Sequence of chain 1.A:
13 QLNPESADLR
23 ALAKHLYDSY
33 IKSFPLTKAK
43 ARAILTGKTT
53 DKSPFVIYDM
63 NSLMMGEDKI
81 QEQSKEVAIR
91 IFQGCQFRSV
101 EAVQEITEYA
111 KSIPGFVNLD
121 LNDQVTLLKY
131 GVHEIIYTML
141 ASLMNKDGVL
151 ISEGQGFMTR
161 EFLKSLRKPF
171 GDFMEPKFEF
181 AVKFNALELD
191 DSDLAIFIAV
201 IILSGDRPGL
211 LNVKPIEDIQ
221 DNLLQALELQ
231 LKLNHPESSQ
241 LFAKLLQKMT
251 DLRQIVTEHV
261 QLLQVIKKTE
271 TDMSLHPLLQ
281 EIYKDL

The small molecule below binds the protein below.
Small molecule (SMILES): CCCOc1ccc(C[C@H](CC)C(=O)O)cc1CNC(=O)c1ccc(C23CC4CC(CC(C4)C2)C3)cc1

Binding-site contacts:
Ligand atom C3 contacts residue HIS259 of chain 1.A at 3.4 Å.
Ligand atom O33 contacts residue SER99 of chain 1.A at 2.5 Å (h-bond).
Ligand atom C7 contacts residue CYS95 of chain 1.A at 3.6 Å (hydrophobic).
Ligand atom C25 contacts residue ARG90 of chain 1.A at 3.7 Å.
Ligand atom O34 contacts residue SER99 of chain 1.A at 3.6 Å (h-bond).
Ligand atom O34 contacts residue HIS133 of chain 1.A at 3.6 Å (h-bond).
Ligand atom O33 contacts residue CYS95 of chain 1.A at 3.3 Å (h-bond).
Ligand atom C12 contacts residue ARG98 of chain 1.A at 3.8 Å.
Ligand atom C22 contacts residue LEU65 of chain 1.A at 3.6 Å (hydrophobic).
Ligand atom C7 contacts residue SER99 of chain 1.A at 3.9 Å.
Ligand atom C8 contacts residue CYS95 of chain 1.A at 3.5 Å (hydrophobic).
Ligand atom C5 contacts residue SER99 of chain 1.A at 3.4 Å.
Ligand atom C21 contacts residue ILE151 of chain 1.A at 3.6 Å (hydrophobic).
Ligand atom C2 contacts residue SER99 of chain 1.A at 3.5 Å.
Ligand atom C5 contacts residue TYR137 of chain 1.A at 3.7 Å (hydrophobic).
Ligand atom C21 contacts residue MET158 of chain 1.A at 3.6 Å (hydrophobic).
Ligand atom C19 contacts residue ILE151 of chain 1.A at 3.6 Å (hydrophobic).
Ligand atom C9 contacts residue CYS95 of chain 1.A at 3.4 Å (hydrophobic).
Ligand atom N35 contacts residue CYS95 of chain 1.A at 3.4 Å (h-bond).
Ligand atom C25 contacts residue ILE91 of chain 1.A at 3.6 Å (hydrophobic).
Ligand atom O36 contacts residue ILE151 of chain 1.A at 3.8 Å.
Ligand atom C24 contacts residue ARG90 of chain 1.A at 3.7 Å.
Ligand atom C10 contacts residue CYS95 of chain 1.A at 3.7 Å (hydrophobic).
Ligand atom C14 contacts residue ILE151 of chain 1.A at 3.8 Å (hydrophobic).
Ligand atom C2 contacts residue CYS95 of chain 1.A at 3.9 Å (hydrophobic).
Ligand atom C23 contacts residue LEU65 of chain 1.A at 3.7 Å (hydrophobic).
Ligand atom O36 contacts residue ARG98 of chain 1.A at 3.6 Å.
Ligand atom C3 contacts residue TYR137 of chain 1.A at 3.9 Å (hydrophobic).
Ligand atom C4 contacts residue PHE92 of chain 1.A at 3.3 Å (hydrophobic).
Ligand atom C4 contacts residue HIS259 of chain 1.A at 3.6 Å.
Ligand atom C19 contacts residue CYS95 of chain 1.A at 4.0 Å (hydrophobic).
Ligand atom O34 contacts residue TYR137 of chain 1.A at 3.8 Å.
Ligand atom C15 contacts residue SER152 of chain 1.A at 4.0 Å.
Ligand atom C1 contacts residue SER99 of chain 1.A at 3.0 Å.
Ligand atom C11 contacts residue MET174 of chain 1.A at 3.8 Å (hydrophobic).
Ligand atom O33 contacts residue GLN96 of chain 1.A at 3.8 Å.
Ligand atom C10 contacts residue MET174 of chain 1.A at 3.2 Å (hydrophobic).
Ligand atom C24 contacts residue ILE91 of chain 1.A at 4.0 Å (hydrophobic).
Ligand atom C6 contacts residue CYS95 of chain 1.A at 3.8 Å (hydrophobic).
Ligand atom O34 contacts residue TYR283 of chain 1.A at 2.9 Å (h-bond).